The protein below binds the small molecule below.
Small molecule (SMILES): CC(=O)N[C@H]1[C@H](O[C@H]2[C@H](O)[C@@H](NC(C)=O)CO[C@@H]2CO)O[C@H](CO)[C@@H](O)[C@@H]1O

Binding-site contacts:
Ligand atom C4 contacts residue ASN1134 of chain 1.D at 4.2 Å.
Ligand atom C5 contacts residue ASN1134 of chain 1.D at 3.7 Å.
Ligand atom C1 contacts residue ASN1134 of chain 1.D at 1.4 Å.
Ligand atom C8 contacts residue ASN1134 of chain 1.D at 3.9 Å.
Ligand atom C8 contacts residue ASP1127 of chain 1.D at 3.8 Å.
Ligand atom N2 contacts residue ASN1134 of chain 1.D at 2.9 Å (h-bond).
Ligand atom C7 contacts residue ASN1134 of chain 1.D at 3.2 Å.
Ligand atom C3 contacts residue ASN1134 of chain 1.D at 3.8 Å.
Ligand atom C2 contacts residue ASN1134 of chain 1.D at 2.4 Å.
Ligand atom O7 contacts residue ASN1134 of chain 1.D at 3.1 Å.
Ligand atom O5 contacts residue ASN1134 of chain 1.D at 2.4 Å (h-bond).

Sequence of chain 1.D:
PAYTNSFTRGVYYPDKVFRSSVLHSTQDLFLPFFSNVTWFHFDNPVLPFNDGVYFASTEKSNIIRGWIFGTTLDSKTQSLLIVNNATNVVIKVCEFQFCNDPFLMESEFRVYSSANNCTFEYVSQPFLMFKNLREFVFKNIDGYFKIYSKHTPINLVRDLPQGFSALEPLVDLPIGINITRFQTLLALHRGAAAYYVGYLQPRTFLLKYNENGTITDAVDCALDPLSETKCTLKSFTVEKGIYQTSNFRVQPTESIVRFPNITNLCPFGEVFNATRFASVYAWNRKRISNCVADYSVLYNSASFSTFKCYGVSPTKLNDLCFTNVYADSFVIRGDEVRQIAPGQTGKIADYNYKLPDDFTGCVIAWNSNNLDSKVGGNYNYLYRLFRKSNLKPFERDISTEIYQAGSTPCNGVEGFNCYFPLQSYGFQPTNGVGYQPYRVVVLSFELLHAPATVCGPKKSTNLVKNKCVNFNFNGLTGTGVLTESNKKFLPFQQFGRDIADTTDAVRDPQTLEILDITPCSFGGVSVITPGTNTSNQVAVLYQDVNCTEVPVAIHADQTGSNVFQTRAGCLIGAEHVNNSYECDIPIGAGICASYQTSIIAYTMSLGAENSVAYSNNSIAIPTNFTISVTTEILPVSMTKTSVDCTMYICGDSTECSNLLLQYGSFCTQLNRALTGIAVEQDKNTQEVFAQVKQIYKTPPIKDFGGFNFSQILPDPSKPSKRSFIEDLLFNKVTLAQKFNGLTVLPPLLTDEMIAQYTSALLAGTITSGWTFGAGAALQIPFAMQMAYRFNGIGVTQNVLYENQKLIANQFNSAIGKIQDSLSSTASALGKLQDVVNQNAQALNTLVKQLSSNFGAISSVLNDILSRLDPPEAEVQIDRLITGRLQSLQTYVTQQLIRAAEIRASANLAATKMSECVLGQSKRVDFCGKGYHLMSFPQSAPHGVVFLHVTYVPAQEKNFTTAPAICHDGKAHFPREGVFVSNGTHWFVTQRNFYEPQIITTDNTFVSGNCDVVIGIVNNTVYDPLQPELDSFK